Sequence of chain 1.A:
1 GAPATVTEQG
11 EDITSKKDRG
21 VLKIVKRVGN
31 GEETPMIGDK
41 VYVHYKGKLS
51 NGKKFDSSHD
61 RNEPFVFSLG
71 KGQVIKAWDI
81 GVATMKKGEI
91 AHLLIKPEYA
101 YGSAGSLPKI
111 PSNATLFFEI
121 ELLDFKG

The protein below binds the small molecule below.
Small molecule (SMILES): COc1ccc(CC[C@H]2OC(=O)[C@@H]3CCCCN3C(=O)[C@@H](c3cccs3)NC(=O)C(C)(C)NC(=O)COc3cccc2c3)cc1OC

Binding-site contacts:
Ligand atom OBA contacts residue PHE118 of chain 1.A at 3.5 Å.
Ligand atom CAP contacts residue GLN73 of chain 1.A at 3.5 Å.
Ligand atom CAN contacts residue PHE65 of chain 1.A at 3.7 Å (hydrophobic).
Ligand atom CBK contacts residue LYS109 of chain 1.A at 3.6 Å.
Ligand atom CBD contacts residue TYR45 of chain 1.A at 3.5 Å (hydrophobic).
Ligand atom CAU contacts residue TRP78 of chain 1.A at 3.7 Å (hydrophobic).
Ligand atom CBP contacts residue LYS48 of chain 1.A at 3.6 Å.
Ligand atom CAD contacts residue GLN73 of chain 1.A at 3.7 Å.
Ligand atom OBJ contacts residue ASP56 of chain 1.A at 3.5 Å.
Ligand atom CBP contacts residue LYS109 of chain 1.A at 3.6 Å.
Ligand atom CAV contacts residue TYR45 of chain 1.A at 3.6 Å (hydrophobic).
Ligand atom O contacts residue VAL74 of chain 1.A at 3.3 Å.
Ligand atom OBJ contacts residue TYR45 of chain 1.A at 2.8 Å (h-bond).
Ligand atom CAH contacts residue TYR101 of chain 1.A at 3.6 Å (hydrophobic).
Ligand atom OAK contacts residue TYR101 of chain 1.A at 3.2 Å (h-bond).
Ligand atom CAD contacts residue VAL74 of chain 1.A at 3.5 Å (hydrophobic).
Ligand atom OBR contacts residue VAL74 of chain 1.A at 3.3 Å (h-bond).
Ligand atom CAY contacts residue PHE118 of chain 1.A at 3.6 Å (hydrophobic).
Ligand atom SBN contacts residue ILE110 of chain 1.A at 3.8 Å.
Ligand atom O contacts residue ILE75 of chain 1.A at 2.9 Å (h-bond).
Ligand atom CBK contacts residue ASP56 of chain 1.A at 3.6 Å.
Ligand atom CBO contacts residue LYS109 of chain 1.A at 3.6 Å.
Ligand atom N contacts residue TYR101 of chain 1.A at 3.6 Å (h-bond).
Ligand atom CAE contacts residue VAL74 of chain 1.A at 3.6 Å (hydrophobic).
Ligand atom CAY contacts residue TYR101 of chain 1.A at 3.3 Å (hydrophobic).
Ligand atom CBS contacts residue VAL74 of chain 1.A at 3.1 Å (hydrophobic).
Ligand atom CAC contacts residue GLN73 of chain 1.A at 3.5 Å.
Ligand atom OBT contacts residue ILE75 of chain 1.A at 3.7 Å.
Ligand atom CB contacts residue TRP78 of chain 1.A at 3.4 Å (hydrophobic).
Ligand atom CBP contacts residue LYS54 of chain 1.A at 3.6 Å.
Ligand atom CAD contacts residue GLY72 of chain 1.A at 3.5 Å.
Ligand atom CAU contacts residue PHE65 of chain 1.A at 3.7 Å (hydrophobic).
Ligand atom C contacts residue TYR101 of chain 1.A at 3.4 Å (hydrophobic).
Ligand atom OBA contacts residue TYR101 of chain 1.A at 2.6 Å (h-bond).
Ligand atom CAO contacts residue PHE65 of chain 1.A at 3.7 Å (hydrophobic).
Ligand atom CBS contacts residue GLY72 of chain 1.A at 3.4 Å.
Ligand atom CBU contacts residue ALA100 of chain 1.A at 3.6 Å (hydrophobic).
Ligand atom CBP contacts residue GLY47 of chain 1.A at 3.3 Å.
Ligand atom CA contacts residue TYR101 of chain 1.A at 3.5 Å (hydrophobic).
Ligand atom OBI contacts residue TYR45 of chain 1.A at 3.4 Å (h-bond).